The small molecule below binds the protein below.
Small molecule (SMILES): CC(=O)N[C@@H]1[C@@H](O)[C@H](O)[C@@H](CO)O[C@H]1O

Sequence of chain 1.B:
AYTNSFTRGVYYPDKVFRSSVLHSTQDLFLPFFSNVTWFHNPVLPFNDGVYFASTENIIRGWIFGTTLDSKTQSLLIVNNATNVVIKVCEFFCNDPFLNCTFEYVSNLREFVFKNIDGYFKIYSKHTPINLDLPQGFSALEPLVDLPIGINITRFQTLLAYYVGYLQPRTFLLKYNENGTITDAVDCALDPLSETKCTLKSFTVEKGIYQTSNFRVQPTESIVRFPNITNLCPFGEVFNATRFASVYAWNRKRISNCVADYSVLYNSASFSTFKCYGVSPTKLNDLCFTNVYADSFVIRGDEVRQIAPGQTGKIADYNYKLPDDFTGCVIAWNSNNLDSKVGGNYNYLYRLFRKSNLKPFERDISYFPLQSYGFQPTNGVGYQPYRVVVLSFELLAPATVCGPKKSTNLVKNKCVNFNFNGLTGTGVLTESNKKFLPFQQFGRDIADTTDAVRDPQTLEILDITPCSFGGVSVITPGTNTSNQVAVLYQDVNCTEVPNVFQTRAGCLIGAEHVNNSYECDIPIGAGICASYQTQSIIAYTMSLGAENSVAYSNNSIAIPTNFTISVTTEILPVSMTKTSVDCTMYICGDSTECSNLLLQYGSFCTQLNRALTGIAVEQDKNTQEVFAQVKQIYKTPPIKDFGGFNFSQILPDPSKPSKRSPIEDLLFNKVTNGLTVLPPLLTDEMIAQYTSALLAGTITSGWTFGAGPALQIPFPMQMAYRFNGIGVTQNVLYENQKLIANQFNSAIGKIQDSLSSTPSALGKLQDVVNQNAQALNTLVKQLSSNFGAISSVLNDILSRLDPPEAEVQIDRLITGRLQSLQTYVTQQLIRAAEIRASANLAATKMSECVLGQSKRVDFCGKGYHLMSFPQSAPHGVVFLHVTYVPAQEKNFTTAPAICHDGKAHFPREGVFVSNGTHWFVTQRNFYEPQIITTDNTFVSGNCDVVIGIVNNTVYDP

Binding-site contacts:
Ligand atom C2 contacts residue ASN282 of chain 1.B at 2.5 Å.
Ligand atom C1 contacts residue ASN282 of chain 1.B at 1.5 Å.
Ligand atom N2 contacts residue ASN282 of chain 1.B at 2.9 Å (h-bond).
Ligand atom C8 contacts residue ASN280 of chain 1.B at 3.8 Å.
Ligand atom C5 contacts residue ASN282 of chain 1.B at 3.7 Å.
Ligand atom C4 contacts residue ASN282 of chain 1.B at 4.3 Å.
Ligand atom C8 contacts residue GLU281 of chain 1.B at 4.3 Å.
Ligand atom C3 contacts residue ASN282 of chain 1.B at 3.9 Å.
Ligand atom C7 contacts residue ASN282 of chain 1.B at 3.4 Å.
Ligand atom O5 contacts residue ASN282 of chain 1.B at 2.4 Å (h-bond).
Ligand atom C7 contacts residue ASN280 of chain 1.B at 4.2 Å.
Ligand atom C8 contacts residue ASN282 of chain 1.B at 4.0 Å.
Ligand atom O7 contacts residue ASN280 of chain 1.B at 3.8 Å.
Ligand atom O7 contacts residue ASN282 of chain 1.B at 3.6 Å (h-bond).